Sequence of chain 8.A:
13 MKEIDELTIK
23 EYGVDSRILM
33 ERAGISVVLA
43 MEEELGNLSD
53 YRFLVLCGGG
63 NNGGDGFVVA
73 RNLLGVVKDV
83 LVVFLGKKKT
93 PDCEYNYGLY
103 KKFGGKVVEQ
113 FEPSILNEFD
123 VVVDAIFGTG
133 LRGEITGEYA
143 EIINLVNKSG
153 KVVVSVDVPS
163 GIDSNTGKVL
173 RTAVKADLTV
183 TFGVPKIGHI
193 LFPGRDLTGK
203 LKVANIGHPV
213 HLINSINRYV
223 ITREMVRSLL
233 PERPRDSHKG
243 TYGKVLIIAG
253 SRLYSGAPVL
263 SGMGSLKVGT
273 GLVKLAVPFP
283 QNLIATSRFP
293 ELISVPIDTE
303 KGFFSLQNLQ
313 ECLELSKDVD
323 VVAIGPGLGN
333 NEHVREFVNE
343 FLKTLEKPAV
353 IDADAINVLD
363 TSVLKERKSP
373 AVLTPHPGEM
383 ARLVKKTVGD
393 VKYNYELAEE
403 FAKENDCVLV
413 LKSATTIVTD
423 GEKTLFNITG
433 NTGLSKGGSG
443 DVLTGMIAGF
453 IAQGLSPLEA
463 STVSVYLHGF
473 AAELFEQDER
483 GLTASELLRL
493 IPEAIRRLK

The small molecule below binds the protein below.
Small molecule (SMILES): CC(C)C[C@H](NC(=O)[C@H](CC1=CN=C2C=CC=CC12)NC(=O)[C@H](C)NC(=O)[C@H](C)N)C(=O)N[C@@H](Cc1ccccc1)C(=O)N[C@@H](CCC(=O)O)C(=O)N[C@@H](C)C=O

Binding-site contacts:
Ligand atom CH2 contacts residue ILE37 of chain 8.A at 3.8 Å (hydrophobic).
Ligand atom CH2 contacts residue ARG34 of chain 3.A at 3.5 Å.
Ligand atom N contacts residue ASN49 of chain 8.A at 3.7 Å.
Ligand atom CA contacts residue VAL205 of chain 3.A at 3.8 Å (hydrophobic).
Ligand atom CA contacts residue VAL205 of chain 3.A at 3.3 Å (hydrophobic).
Ligand atom CE1 contacts residue SER38 of chain 3.A at 3.9 Å.
Ligand atom N contacts residue VAL205 of chain 3.A at 2.7 Å (h-bond).
Ligand atom NE1 contacts residue ASN74 of chain 8.A at 3.0 Å (h-bond).
Ligand atom CZ contacts residue SER38 of chain 3.A at 3.4 Å.
Ligand atom CZ contacts residue ALA42 of chain 3.A at 3.6 Å (hydrophobic).
Ligand atom CE1 contacts residue ALA206 of chain 3.A at 3.8 Å (hydrophobic).
Ligand atom CD1 contacts residue ASN74 of chain 8.A at 3.8 Å.
Ligand atom C contacts residue GLU44 of chain 8.A at 3.0 Å.
Ligand atom CE2 contacts residue VAL40 of chain 8.A at 3.7 Å (hydrophobic).
Ligand atom CD2 contacts residue VAL40 of chain 8.A at 3.6 Å (hydrophobic).
Ligand atom O contacts residue ALA206 of chain 3.A at 3.2 Å.
Ligand atom NE1 contacts residue ASN207 of chain 3.A at 3.5 Å (h-bond).
Ligand atom CE2 contacts residue ASN207 of chain 3.A at 3.4 Å.
Ligand atom N contacts residue GLU44 of chain 8.A at 2.9 Å (salt-bridge).
Ligand atom CB contacts residue GLU44 of chain 8.A at 3.6 Å.
Ligand atom O contacts residue VAL205 of chain 3.A at 3.6 Å.
Ligand atom CB contacts residue GLU44 of chain 8.A at 3.1 Å.
Ligand atom O contacts residue ASN207 of chain 3.A at 3.0 Å (h-bond).
Ligand atom CZ2 contacts residue ASN74 of chain 8.A at 3.5 Å.
Ligand atom CD2 contacts residue LEU41 of chain 3.A at 3.5 Å (hydrophobic).
Ligand atom O contacts residue ASN207 of chain 3.A at 2.8 Å (h-bond).
Ligand atom CZ2 contacts residue ARG34 of chain 3.A at 3.6 Å.
Ligand atom CZ2 contacts residue ASN207 of chain 3.A at 3.6 Å.
Ligand atom O contacts residue LYS204 of chain 3.A at 3.7 Å.
Ligand atom CA contacts residue GLU44 of chain 8.A at 3.8 Å.
Ligand atom CA contacts residue ASN49 of chain 8.A at 3.7 Å.
Ligand atom CG contacts residue VAL40 of chain 8.A at 3.7 Å (hydrophobic).
Ligand atom O contacts residue VAL205 of chain 3.A at 2.8 Å (h-bond).
Ligand atom CA contacts residue GLU44 of chain 8.A at 3.3 Å.
Ligand atom C contacts residue VAL205 of chain 3.A at 3.5 Å (hydrophobic).
Ligand atom CD1 contacts residue SER38 of chain 3.A at 3.7 Å.
Ligand atom CD1 contacts residue ASN207 of chain 3.A at 3.7 Å.
Ligand atom O contacts residue GLU44 of chain 8.A at 3.7 Å.
Ligand atom CD2 contacts residue GLU45 of chain 3.A at 3.8 Å.
Ligand atom N contacts residue GLU44 of chain 8.A at 2.8 Å (salt-bridge).

Sequence of chain 3.A:
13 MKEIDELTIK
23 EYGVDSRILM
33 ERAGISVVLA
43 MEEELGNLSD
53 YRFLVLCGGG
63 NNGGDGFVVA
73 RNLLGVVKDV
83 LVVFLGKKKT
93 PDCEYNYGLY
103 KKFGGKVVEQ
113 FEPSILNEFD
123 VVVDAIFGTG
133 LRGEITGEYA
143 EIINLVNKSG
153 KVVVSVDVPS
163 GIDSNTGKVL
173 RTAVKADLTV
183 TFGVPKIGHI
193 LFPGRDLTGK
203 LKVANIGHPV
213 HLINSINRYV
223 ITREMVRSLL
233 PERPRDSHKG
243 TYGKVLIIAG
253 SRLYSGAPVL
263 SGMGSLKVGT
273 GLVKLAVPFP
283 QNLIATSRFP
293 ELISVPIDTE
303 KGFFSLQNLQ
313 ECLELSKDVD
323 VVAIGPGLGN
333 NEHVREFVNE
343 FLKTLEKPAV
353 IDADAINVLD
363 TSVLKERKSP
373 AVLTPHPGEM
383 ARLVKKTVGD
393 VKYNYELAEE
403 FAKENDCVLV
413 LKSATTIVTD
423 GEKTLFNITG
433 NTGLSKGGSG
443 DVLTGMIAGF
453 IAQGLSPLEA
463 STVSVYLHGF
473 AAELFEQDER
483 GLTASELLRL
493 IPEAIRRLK